Binding-site contacts:
Ligand atom C4 contacts residue ASN654 of chain 1.A at 4.2 Å.
Ligand atom C1 contacts residue ASN654 of chain 1.A at 1.4 Å.
Ligand atom C2 contacts residue ASN654 of chain 1.A at 2.4 Å.
Ligand atom C3 contacts residue ASN654 of chain 1.A at 3.8 Å.
Ligand atom C5 contacts residue ASN654 of chain 1.A at 3.7 Å.
Ligand atom O7 contacts residue ASN654 of chain 1.A at 3.6 Å.
Ligand atom N2 contacts residue ASN654 of chain 1.A at 2.8 Å (h-bond).
Ligand atom C8 contacts residue ASN654 of chain 1.A at 4.2 Å.
Ligand atom C8 contacts residue VAL653 of chain 1.A at 4.0 Å (hydrophobic).
Ligand atom C7 contacts residue ASN654 of chain 1.A at 3.4 Å.
Ligand atom C8 contacts residue TYR652 of chain 1.A at 3.7 Å (hydrophobic).
Ligand atom O5 contacts residue ASN654 of chain 1.A at 2.4 Å (h-bond).

This protein binds this small molecule.
Small molecule (SMILES): CC(=O)N[C@@H]1[C@@H](O)[C@H](O)[C@@H](CO)O[C@H]1O

Sequence of chain 1.A:
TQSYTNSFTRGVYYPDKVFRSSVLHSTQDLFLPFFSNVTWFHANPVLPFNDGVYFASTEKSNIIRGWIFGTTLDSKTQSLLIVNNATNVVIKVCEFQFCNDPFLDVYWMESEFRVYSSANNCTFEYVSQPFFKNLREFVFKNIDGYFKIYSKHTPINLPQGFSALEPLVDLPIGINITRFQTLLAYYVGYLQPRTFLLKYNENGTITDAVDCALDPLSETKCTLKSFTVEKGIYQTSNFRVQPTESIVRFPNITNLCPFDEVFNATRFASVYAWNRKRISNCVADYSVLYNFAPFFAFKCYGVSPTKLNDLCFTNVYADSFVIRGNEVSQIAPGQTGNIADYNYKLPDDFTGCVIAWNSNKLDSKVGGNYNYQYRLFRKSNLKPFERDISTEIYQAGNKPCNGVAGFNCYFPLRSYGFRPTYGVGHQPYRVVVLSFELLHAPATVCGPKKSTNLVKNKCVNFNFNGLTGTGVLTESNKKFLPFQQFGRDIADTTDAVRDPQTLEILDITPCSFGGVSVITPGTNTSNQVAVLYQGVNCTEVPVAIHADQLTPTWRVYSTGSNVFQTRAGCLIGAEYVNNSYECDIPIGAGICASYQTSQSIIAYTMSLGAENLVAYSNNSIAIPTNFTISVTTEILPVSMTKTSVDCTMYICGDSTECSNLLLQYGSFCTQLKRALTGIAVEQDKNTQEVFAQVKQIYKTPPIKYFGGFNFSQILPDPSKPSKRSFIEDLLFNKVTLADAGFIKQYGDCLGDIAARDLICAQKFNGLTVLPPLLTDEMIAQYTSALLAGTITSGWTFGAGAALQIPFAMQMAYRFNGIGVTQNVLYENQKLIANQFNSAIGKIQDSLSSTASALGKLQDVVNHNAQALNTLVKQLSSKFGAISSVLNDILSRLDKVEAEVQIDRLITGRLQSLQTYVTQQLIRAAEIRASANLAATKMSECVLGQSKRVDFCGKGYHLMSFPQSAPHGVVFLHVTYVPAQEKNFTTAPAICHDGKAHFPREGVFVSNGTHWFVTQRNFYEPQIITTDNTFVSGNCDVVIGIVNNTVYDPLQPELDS